The small molecule below binds the protein below.
Small molecule (SMILES): CC(=O)N[C@H]1[C@H](O[C@H]2[C@H](O)[C@@H](NC(C)=O)CO[C@@H]2CO)O[C@H](CO)[C@@H](O)[C@@H]1O

Sequence of chain 1.F:
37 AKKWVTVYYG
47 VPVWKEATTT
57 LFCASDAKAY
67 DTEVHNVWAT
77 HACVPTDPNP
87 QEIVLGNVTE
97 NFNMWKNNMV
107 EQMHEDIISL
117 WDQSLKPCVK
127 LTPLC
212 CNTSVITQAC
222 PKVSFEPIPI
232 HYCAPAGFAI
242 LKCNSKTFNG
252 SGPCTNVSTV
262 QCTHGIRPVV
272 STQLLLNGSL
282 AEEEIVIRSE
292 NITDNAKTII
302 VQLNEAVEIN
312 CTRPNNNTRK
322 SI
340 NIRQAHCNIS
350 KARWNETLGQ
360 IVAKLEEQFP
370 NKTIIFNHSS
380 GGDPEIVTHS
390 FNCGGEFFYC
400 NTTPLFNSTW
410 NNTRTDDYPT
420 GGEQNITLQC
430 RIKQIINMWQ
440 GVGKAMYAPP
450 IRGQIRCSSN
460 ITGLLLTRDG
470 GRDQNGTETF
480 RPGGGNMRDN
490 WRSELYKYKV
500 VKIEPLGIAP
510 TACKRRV

Binding-site contacts:
Ligand atom C6 contacts residue GLU88 of chain 1.F at 4.2 Å.
Ligand atom C7 contacts residue ASN257 of chain 1.F at 3.2 Å.
Ligand atom O7 contacts residue ASN257 of chain 1.F at 3.3 Å (h-bond).
Ligand atom C2 contacts residue ASN257 of chain 1.F at 2.4 Å.
Ligand atom C1 contacts residue ASN245 of chain 1.F at 4.0 Å.
Ligand atom C6 contacts residue ASN245 of chain 1.F at 4.0 Å.
Ligand atom O7 contacts residue VAL90 of chain 1.F at 3.8 Å.
Ligand atom O5 contacts residue ASN257 of chain 1.F at 2.4 Å (h-bond).
Ligand atom C7 contacts residue VAL90 of chain 1.F at 4.0 Å (hydrophobic).
Ligand atom C8 contacts residue ASN257 of chain 1.F at 4.2 Å.
Ligand atom C4 contacts residue ASN257 of chain 1.F at 4.2 Å.
Ligand atom C5 contacts residue VAL90 of chain 1.F at 4.4 Å (hydrophobic).
Ligand atom C5 contacts residue ASN245 of chain 1.F at 4.3 Å.
Ligand atom C8 contacts residue GLU88 of chain 1.F at 3.8 Å.
Ligand atom C8 contacts residue VAL90 of chain 1.F at 3.7 Å (hydrophobic).
Ligand atom C5 contacts residue ASN257 of chain 1.F at 3.7 Å.
Ligand atom O5 contacts residue ASN245 of chain 1.F at 3.2 Å.
Ligand atom N2 contacts residue ASN257 of chain 1.F at 2.8 Å (h-bond).
Ligand atom C1 contacts residue ASN257 of chain 1.F at 1.4 Å.
Ligand atom C3 contacts residue ASN257 of chain 1.F at 3.6 Å.